The protein below binds the small molecule below.
Small molecule (SMILES): CC(=O)N[C@H]1[C@H](O[C@H]2[C@H](O)[C@@H](NC(C)=O)CO[C@@H]2CO)O[C@H](CO)[C@@H](O)[C@@H]1O

Binding-site contacts:
Ligand atom C6 contacts residue SER102 of chain 1.F at 4.2 Å.
Ligand atom C3 contacts residue ASN100 of chain 1.F at 3.7 Å.
Ligand atom O7 contacts residue ASN100 of chain 1.F at 3.8 Å.
Ligand atom O5 contacts residue SER102 of chain 1.F at 3.5 Å (h-bond).
Ligand atom C5 contacts residue SER102 of chain 1.F at 3.7 Å.
Ligand atom O6 contacts residue TRP103 of chain 1.F at 4.0 Å.
Ligand atom C7 contacts residue ASN100 of chain 1.F at 3.3 Å.
Ligand atom O5 contacts residue ASN100 of chain 1.F at 2.2 Å (h-bond).
Ligand atom C1 contacts residue SER102 of chain 1.F at 3.6 Å.
Ligand atom C1 contacts residue ASN100 of chain 1.F at 1.3 Å.
Ligand atom N2 contacts residue ASN100 of chain 1.F at 2.7 Å (h-bond).
Ligand atom C4 contacts residue ASN100 of chain 1.F at 4.1 Å.
Ligand atom C5 contacts residue ASN100 of chain 1.F at 3.4 Å.
Ligand atom C8 contacts residue ASN100 of chain 1.F at 4.4 Å.
Ligand atom O6 contacts residue SER102 of chain 1.F at 3.5 Å (h-bond).
Ligand atom C2 contacts residue ASN100 of chain 1.F at 2.4 Å.

Sequence of chain 1.F:
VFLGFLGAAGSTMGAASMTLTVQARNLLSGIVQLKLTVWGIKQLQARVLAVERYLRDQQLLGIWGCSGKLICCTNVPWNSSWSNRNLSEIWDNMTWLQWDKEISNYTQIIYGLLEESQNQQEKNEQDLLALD